Sequence of chain 1.D:
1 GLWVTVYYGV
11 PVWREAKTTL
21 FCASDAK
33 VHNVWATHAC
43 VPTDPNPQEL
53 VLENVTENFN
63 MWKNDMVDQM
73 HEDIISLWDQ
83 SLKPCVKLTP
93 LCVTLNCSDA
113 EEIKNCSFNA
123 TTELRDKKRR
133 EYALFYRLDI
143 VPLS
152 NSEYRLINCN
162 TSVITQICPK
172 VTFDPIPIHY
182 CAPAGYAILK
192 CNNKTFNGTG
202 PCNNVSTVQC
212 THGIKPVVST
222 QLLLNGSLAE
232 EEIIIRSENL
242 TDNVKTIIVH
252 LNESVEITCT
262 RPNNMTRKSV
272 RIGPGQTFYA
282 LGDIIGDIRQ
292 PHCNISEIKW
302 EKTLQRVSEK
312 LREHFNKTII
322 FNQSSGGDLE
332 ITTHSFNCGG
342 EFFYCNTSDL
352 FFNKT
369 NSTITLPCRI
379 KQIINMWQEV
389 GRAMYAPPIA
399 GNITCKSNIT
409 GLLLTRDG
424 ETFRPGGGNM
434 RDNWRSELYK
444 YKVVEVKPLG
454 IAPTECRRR

Binding-site contacts:
Ligand atom O6 contacts residue ASN117 of chain 1.D at 4.2 Å.
Ligand atom C8 contacts residue ASP284 of chain 1.D at 3.3 Å.
Ligand atom C1 contacts residue ASN117 of chain 1.D at 1.4 Å.
Ligand atom C8 contacts residue ARG95 of chain 1.F at 4.3 Å.
Ligand atom C5 contacts residue TYR134 of chain 1.D at 3.7 Å (hydrophobic).
Ligand atom O5 contacts residue TYR134 of chain 1.D at 3.9 Å.
Ligand atom C6 contacts residue ARG132 of chain 1.D at 4.4 Å.
Ligand atom O7 contacts residue ALA102 of chain 1.D at 4.5 Å.
Ligand atom N2 contacts residue ASN117 of chain 1.D at 3.0 Å (h-bond).
Ligand atom C7 contacts residue ASN117 of chain 1.D at 3.0 Å.
Ligand atom C1 contacts residue TYR134 of chain 1.D at 3.5 Å (hydrophobic).
Ligand atom O4 contacts residue TYR134 of chain 1.D at 4.1 Å.
Ligand atom C8 contacts residue ASN117 of chain 1.D at 4.3 Å.
Ligand atom C2 contacts residue ASN117 of chain 1.D at 2.5 Å.
Ligand atom C8 contacts residue ARG132 of chain 1.D at 4.1 Å.
Ligand atom O6 contacts residue ARG132 of chain 1.D at 3.5 Å (salt-bridge).
Ligand atom C3 contacts residue ASN117 of chain 1.D at 3.8 Å.
Ligand atom C3 contacts residue TYR134 of chain 1.D at 3.8 Å (hydrophobic).
Ligand atom N2 contacts residue ASP284 of chain 1.D at 3.9 Å.
Ligand atom O5 contacts residue ASN117 of chain 1.D at 2.3 Å (h-bond).
Ligand atom O6 contacts residue SER119 of chain 1.D at 3.2 Å (h-bond).
Ligand atom C5 contacts residue ASN117 of chain 1.D at 3.6 Å.
Ligand atom C7 contacts residue LEU136 of chain 1.D at 4.2 Å (hydrophobic).
Ligand atom N2 contacts residue TYR134 of chain 1.D at 4.0 Å.
Ligand atom O6 contacts residue TYR134 of chain 1.D at 3.6 Å.
Ligand atom C6 contacts residue TYR134 of chain 1.D at 4.3 Å (hydrophobic).
Ligand atom C4 contacts residue TYR134 of chain 1.D at 4.4 Å (hydrophobic).
Ligand atom C8 contacts residue LEU136 of chain 1.D at 4.2 Å (hydrophobic).
Ligand atom O7 contacts residue LEU136 of chain 1.D at 4.1 Å.
Ligand atom C8 contacts residue ILE285 of chain 1.D at 4.3 Å (hydrophobic).
Ligand atom O7 contacts residue ASN117 of chain 1.D at 2.4 Å (h-bond).
Ligand atom C4 contacts residue ASN117 of chain 1.D at 4.2 Å.
Ligand atom C2 contacts residue TYR134 of chain 1.D at 4.0 Å (hydrophobic).
Ligand atom C7 contacts residue ASP284 of chain 1.D at 4.2 Å.

Sequence of chain 1.F:
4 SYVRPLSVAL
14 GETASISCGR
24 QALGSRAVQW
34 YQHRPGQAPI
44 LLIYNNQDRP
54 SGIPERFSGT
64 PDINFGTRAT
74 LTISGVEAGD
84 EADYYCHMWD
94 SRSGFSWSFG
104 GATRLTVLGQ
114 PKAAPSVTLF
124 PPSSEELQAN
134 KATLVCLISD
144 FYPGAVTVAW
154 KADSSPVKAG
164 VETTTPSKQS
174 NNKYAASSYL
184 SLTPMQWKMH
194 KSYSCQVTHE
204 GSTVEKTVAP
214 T

A protein and the small-molecule ligand that binds it are described below.
Small molecule (SMILES): CC(=O)N[C@H]1[C@H](O[C@H]2[C@H](O)[C@@H](NC(C)=O)CO[C@@H]2CO)O[C@H](CO)[C@@H](O[C@@H]2O[C@H](CO)[C@@H](O)[C@H](O)[C@@H]2O)[C@@H]1O